Binding-site contacts:
Ligand atom OP2 contacts residue THR67 of chain 1.A at 3.5 Å (h-bond).
Ligand atom C8 contacts residue LYS35 of chain 1.A at 3.8 Å.
Ligand atom OP2 contacts residue LYS68 of chain 1.A at 3.0 Å.
Ligand atom OP3 contacts residue LYS35 of chain 1.A at 2.8 Å (salt-bridge).
Ligand atom P contacts residue LYS68 of chain 1.A at 3.3 Å.
Ligand atom C5' contacts residue GLY66 of chain 1.A at 3.6 Å.
Ligand atom P contacts residue GLY64 of chain 1.A at 3.8 Å.
Ligand atom OP2 contacts residue LYS68 of chain 1.A at 2.9 Å (salt-bridge).
Ligand atom C3' contacts residue LYS68 of chain 1.A at 3.7 Å.
Ligand atom O3' contacts residue ILE69 of chain 1.A at 3.7 Å.
Ligand atom O5' contacts residue GLY66 of chain 1.A at 3.4 Å.
Ligand atom P contacts residue NA1 of chain 1.F at 3.4 Å.
Ligand atom O3' contacts residue VAL65 of chain 1.A at 3.7 Å.
Ligand atom C4' contacts residue GLY64 of chain 1.A at 3.4 Å.
Ligand atom N3 contacts residue ALA38 of chain 1.A at 3.7 Å.
Ligand atom P contacts residue LYS68 of chain 1.A at 3.8 Å.
Ligand atom OP2 contacts residue GLY66 of chain 1.A at 3.9 Å.
Ligand atom P contacts residue ILE69 of chain 1.A at 3.7 Å.
Ligand atom OP1 contacts residue NA1 of chain 1.F at 3.0 Å (h-bond).
Ligand atom OP1 contacts residue PRO63 of chain 1.A at 3.7 Å.
Ligand atom OP2 contacts residue ILE69 of chain 1.A at 3.9 Å.
Ligand atom OP1 contacts residue GLY66 of chain 1.A at 2.8 Å (h-bond).
Ligand atom OP2 contacts residue VAL65 of chain 1.A at 3.9 Å.
Ligand atom C5' contacts residue TYR39 of chain 1.A at 3.6 Å (hydrophobic).
Ligand atom N7 contacts residue LYS35 of chain 1.A at 3.7 Å.
Ligand atom OP1 contacts residue GLY64 of chain 1.A at 2.7 Å (h-bond).
Ligand atom C3' contacts residue GLY66 of chain 1.A at 3.7 Å.
Ligand atom OP1 contacts residue LYS35 of chain 1.A at 3.6 Å.
Ligand atom OP2 contacts residue NA1 of chain 1.F at 2.9 Å (h-bond).
Ligand atom C5' contacts residue GLY64 of chain 1.A at 3.4 Å.
Ligand atom OP1 contacts residue LYS68 of chain 1.A at 2.8 Å (salt-bridge).
Ligand atom OP2 contacts residue GLY66 of chain 1.A at 3.7 Å.
Ligand atom OP1 contacts residue VAL65 of chain 1.A at 3.7 Å.
Ligand atom O4' contacts residue ALA38 of chain 1.A at 3.8 Å.
Ligand atom OP1 contacts residue ILE69 of chain 1.A at 2.9 Å (h-bond).
Ligand atom O3' contacts residue GLY64 of chain 1.A at 3.3 Å.
Ligand atom P contacts residue LYS35 of chain 1.A at 3.7 Å.
Ligand atom P contacts residue GLY66 of chain 1.A at 3.6 Å.
Ligand atom OP1 contacts residue LYS68 of chain 1.A at 3.8 Å.
Ligand atom OP1 contacts residue LEU62 of chain 1.A at 3.5 Å (h-bond).

This protein binds this small molecule.
Small molecule (SMILES): Cc1cn([C@H]2C[C@H](O[P](=O)(O)OC[C@H]3O[C@@H](n4ccc(N)nc4=O)C[C@@H]3O[P](=O)(O)OC[C@H]3O[C@@H](n4cnc5c(=O)nc(N)[nH]c54)C[C@@H]3O[P](=O)(O)OC[C@H]3O[C@@H](n4cnc5c(=O)nc(N)[nH]c54)C[C@@H]3O)[C@@H](CO[P](=O)(O)O[C@H]3C[C@H](n4cnc5c(=O)nc(N)[nH]c54)O[C@@H]3COP(=O)(O)O)O2)c(=O)[nH]c1=O

Sequence of chain 1.A:
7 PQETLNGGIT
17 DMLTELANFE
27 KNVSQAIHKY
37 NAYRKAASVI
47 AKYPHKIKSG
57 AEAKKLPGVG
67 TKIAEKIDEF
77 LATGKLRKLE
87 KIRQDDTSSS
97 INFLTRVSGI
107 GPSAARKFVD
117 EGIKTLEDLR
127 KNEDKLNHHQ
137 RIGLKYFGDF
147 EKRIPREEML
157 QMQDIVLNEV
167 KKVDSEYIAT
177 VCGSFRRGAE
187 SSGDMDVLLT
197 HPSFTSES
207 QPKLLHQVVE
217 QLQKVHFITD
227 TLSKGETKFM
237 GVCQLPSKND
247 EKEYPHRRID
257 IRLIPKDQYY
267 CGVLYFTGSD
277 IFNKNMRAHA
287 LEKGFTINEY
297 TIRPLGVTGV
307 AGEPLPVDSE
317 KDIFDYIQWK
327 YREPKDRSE